Sequence of chain 1.YA:
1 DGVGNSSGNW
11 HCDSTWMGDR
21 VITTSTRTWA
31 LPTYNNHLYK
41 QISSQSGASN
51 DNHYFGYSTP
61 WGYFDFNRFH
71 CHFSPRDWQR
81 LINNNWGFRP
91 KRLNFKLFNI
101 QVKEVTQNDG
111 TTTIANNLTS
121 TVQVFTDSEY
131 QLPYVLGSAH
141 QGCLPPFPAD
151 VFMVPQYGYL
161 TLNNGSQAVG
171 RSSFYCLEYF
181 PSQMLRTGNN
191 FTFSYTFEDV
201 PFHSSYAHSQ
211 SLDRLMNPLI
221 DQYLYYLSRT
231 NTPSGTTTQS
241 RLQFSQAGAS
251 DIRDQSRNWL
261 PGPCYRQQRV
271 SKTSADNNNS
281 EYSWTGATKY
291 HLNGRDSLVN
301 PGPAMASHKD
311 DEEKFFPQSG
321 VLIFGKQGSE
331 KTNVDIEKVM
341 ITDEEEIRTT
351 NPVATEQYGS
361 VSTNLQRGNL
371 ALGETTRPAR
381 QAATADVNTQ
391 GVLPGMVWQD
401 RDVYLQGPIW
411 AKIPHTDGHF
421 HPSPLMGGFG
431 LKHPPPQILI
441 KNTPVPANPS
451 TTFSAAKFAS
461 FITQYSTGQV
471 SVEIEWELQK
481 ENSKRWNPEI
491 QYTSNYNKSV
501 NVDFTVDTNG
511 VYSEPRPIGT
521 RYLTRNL

Binding-site contacts:
Ligand atom C6 contacts residue PRO201 of chain 1.YA at 4.3 Å (hydrophobic).
Ligand atom C8 contacts residue PRO201 of chain 1.YA at 3.9 Å (hydrophobic).
Ligand atom C6 contacts residue PRO422 of chain 1.YA at 3.4 Å (hydrophobic).
Ligand atom N7 contacts residue PRO201 of chain 1.YA at 4.1 Å.
Ligand atom C8 contacts residue HIS421 of chain 1.YA at 3.8 Å.
Ligand atom C6 contacts residue GLY430 of chain 1.YA at 3.9 Å.
Ligand atom C3' contacts residue PRO422 of chain 1.YA at 3.7 Å (hydrophobic).
Ligand atom N6 contacts residue PRO424 of chain 1.YA at 4.1 Å.
Ligand atom N1 contacts residue PRO422 of chain 1.YA at 3.6 Å.
Ligand atom N1 contacts residue VAL200 of chain 1.YA at 3.9 Å.
Ligand atom N6 contacts residue PHE429 of chain 1.YA at 4.1 Å.
Ligand atom C2 contacts residue GLY430 of chain 1.YA at 3.6 Å.
Ligand atom C5 contacts residue PRO201 of chain 1.YA at 4.0 Å (hydrophobic).
Ligand atom O5' contacts residue HIS421 of chain 1.YA at 3.0 Å (h-bond).
Ligand atom C4 contacts residue PRO422 of chain 1.YA at 4.2 Å (hydrophobic).
Ligand atom N6 contacts residue GLY430 of chain 1.YA at 3.0 Å (h-bond).
Ligand atom C2 contacts residue VAL200 of chain 1.YA at 4.4 Å (hydrophobic).
Ligand atom N9 contacts residue PRO201 of chain 1.YA at 3.8 Å.
Ligand atom O1P contacts residue HIS421 of chain 1.YA at 4.1 Å.
Ligand atom N7 contacts residue SER423 of chain 1.YA at 4.0 Å.
Ligand atom C4 contacts residue PRO201 of chain 1.YA at 3.9 Å (hydrophobic).
Ligand atom N3 contacts residue PRO201 of chain 1.YA at 4.0 Å.
Ligand atom N6 contacts residue SER423 of chain 1.YA at 3.5 Å.
Ligand atom N6 contacts residue PRO422 of chain 1.YA at 3.2 Å (h-bond).
Ligand atom C1' contacts residue PRO201 of chain 1.YA at 4.3 Å (hydrophobic).
Ligand atom C5' contacts residue HIS421 of chain 1.YA at 3.7 Å.
Ligand atom O5' contacts residue PHE420 of chain 1.YA at 4.2 Å.
Ligand atom O1P contacts residue HIS419 of chain 1.YA at 4.3 Å.
Ligand atom C6 contacts residue SER423 of chain 1.YA at 4.2 Å.
Ligand atom P contacts residue HIS421 of chain 1.YA at 3.6 Å.
Ligand atom N7 contacts residue HIS421 of chain 1.YA at 4.0 Å.
Ligand atom N1 contacts residue GLY430 of chain 1.YA at 2.9 Å (h-bond).
Ligand atom O4' contacts residue HIS421 of chain 1.YA at 4.2 Å.
Ligand atom C6 contacts residue VAL200 of chain 1.YA at 4.2 Å (hydrophobic).
Ligand atom N3 contacts residue PRO422 of chain 1.YA at 4.4 Å.
Ligand atom O5' contacts residue PRO422 of chain 1.YA at 3.8 Å.
Ligand atom C5 contacts residue PRO422 of chain 1.YA at 4.0 Å (hydrophobic).
Ligand atom N9 contacts residue PRO422 of chain 1.YA at 4.3 Å.
Ligand atom P contacts residue PHE420 of chain 1.YA at 4.2 Å.
Ligand atom C2 contacts residue PRO201 of chain 1.YA at 4.2 Å (hydrophobic).

A small-molecule ligand and the protein it binds are described below.
Small molecule (SMILES): Nc1ncnc2c1ncn2[C@H]1C[C@H](O)[C@@H](COP(=O)(O)O)O1